A small-molecule ligand and the protein it binds are described below.
Small molecule (SMILES): CSCCC(=O)C(=O)O

Binding-site contacts:
Ligand atom C2 contacts residue ARG259 of chain 1.G at 3.9 Å.
Ligand atom C3 contacts residue HIS308 of chain 1.G at 4.0 Å.
Ligand atom C1 contacts residue GLY92 of chain 1.G at 3.8 Å.
Ligand atom C5 contacts residue TYR69 of chain 1.G at 3.7 Å (hydrophobic).
Ligand atom O2 contacts residue GLY92 of chain 1.G at 3.5 Å.
Ligand atom O1 contacts residue GLY92 of chain 1.G at 3.5 Å.
Ligand atom C5 contacts residue ILE91 of chain 1.G at 3.1 Å (hydrophobic).
Ligand atom C4 contacts residue TRP311 of chain 1.G at 3.8 Å (hydrophobic).
Ligand atom C3 contacts residue NAD1 of chain 1.U at 4.0 Å.
Ligand atom C1 contacts residue SER93 of chain 1.G at 3.3 Å.
Ligand atom O5 contacts residue HIS308 of chain 1.G at 3.0 Å (h-bond).
Ligand atom C2 contacts residue HIS308 of chain 1.G at 3.8 Å.
Ligand atom O5 contacts residue NAD1 of chain 1.U at 3.4 Å.
Ligand atom C1 contacts residue NAD1 of chain 1.U at 3.9 Å.
Ligand atom S1 contacts residue ILE91 of chain 1.G at 3.9 Å.
Ligand atom C2 contacts residue NAD1 of chain 1.U at 3.7 Å.
Ligand atom C4 contacts residue MET320 of chain 1.G at 4.3 Å (hydrophobic).
Ligand atom C1 contacts residue ARG259 of chain 1.G at 4.0 Å.
Ligand atom C4 contacts residue GLY92 of chain 1.G at 4.3 Å.
Ligand atom C4 contacts residue ILE91 of chain 1.G at 4.1 Å (hydrophobic).
Ligand atom O2 contacts residue ARG259 of chain 1.G at 3.2 Å (salt-bridge).
Ligand atom O1 contacts residue NAD1 of chain 1.U at 3.6 Å.
Ligand atom S1 contacts residue TRP311 of chain 1.G at 3.9 Å.
Ligand atom O2 contacts residue GLY94 of chain 1.G at 2.8 Å (h-bond).
Ligand atom O2 contacts residue NAD1 of chain 1.U at 4.4 Å.
Ligand atom O2 contacts residue ARG90 of chain 1.G at 3.7 Å.
Ligand atom C5 contacts residue HIS70 of chain 1.G at 3.3 Å.
Ligand atom C3 contacts residue TRP311 of chain 1.G at 3.4 Å (hydrophobic).
Ligand atom O5 contacts residue ARG259 of chain 1.G at 3.1 Å (salt-bridge).
Ligand atom C5 contacts residue ARG90 of chain 1.G at 3.8 Å.
Ligand atom S1 contacts residue TYR69 of chain 1.G at 4.3 Å.
Ligand atom S1 contacts residue HIS70 of chain 1.G at 3.9 Å.
Ligand atom O2 contacts residue SER93 of chain 1.G at 2.8 Å (h-bond).
Ligand atom O1 contacts residue SER93 of chain 1.G at 3.1 Å (h-bond).
Ligand atom C1 contacts residue GLY94 of chain 1.G at 4.0 Å.

Sequence of chain 1.G:
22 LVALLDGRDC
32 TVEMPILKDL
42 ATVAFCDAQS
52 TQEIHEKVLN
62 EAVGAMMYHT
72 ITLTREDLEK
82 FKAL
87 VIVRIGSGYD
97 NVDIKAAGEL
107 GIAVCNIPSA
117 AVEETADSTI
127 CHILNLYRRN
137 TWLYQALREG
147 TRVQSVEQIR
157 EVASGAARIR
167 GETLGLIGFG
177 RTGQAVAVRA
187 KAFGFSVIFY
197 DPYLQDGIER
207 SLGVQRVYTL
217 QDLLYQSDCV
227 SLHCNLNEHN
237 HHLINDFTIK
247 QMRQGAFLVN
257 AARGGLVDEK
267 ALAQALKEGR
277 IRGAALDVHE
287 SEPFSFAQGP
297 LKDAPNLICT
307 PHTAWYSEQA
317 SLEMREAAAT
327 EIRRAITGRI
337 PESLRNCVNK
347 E